Binding-site contacts:
Ligand atom O5 contacts residue ASN114 of chain 2.B at 2.4 Å (h-bond).
Ligand atom C7 contacts residue ASN114 of chain 2.B at 3.3 Å.
Ligand atom O7 contacts residue ASN114 of chain 2.B at 3.5 Å (h-bond).
Ligand atom C5 contacts residue ASN114 of chain 2.B at 3.7 Å.
Ligand atom C1 contacts residue ASN114 of chain 2.B at 1.4 Å.
Ligand atom C3 contacts residue ASN114 of chain 2.B at 3.7 Å.
Ligand atom C2 contacts residue ASN114 of chain 2.B at 2.4 Å.
Ligand atom O5 contacts residue ASP113 of chain 2.B at 4.3 Å.
Ligand atom C4 contacts residue ASN114 of chain 2.B at 4.2 Å.
Ligand atom C8 contacts residue ASN114 of chain 2.B at 4.1 Å.
Ligand atom N2 contacts residue ASN114 of chain 2.B at 2.8 Å (h-bond).

Sequence of chain 2.B:
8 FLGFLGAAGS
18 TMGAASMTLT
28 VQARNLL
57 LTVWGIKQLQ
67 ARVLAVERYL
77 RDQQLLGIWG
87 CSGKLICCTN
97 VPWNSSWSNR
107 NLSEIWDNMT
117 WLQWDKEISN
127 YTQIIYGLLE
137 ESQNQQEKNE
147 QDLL

A small-molecule ligand and the protein it binds are described below.
Small molecule (SMILES): CC(=O)N[C@@H]1[C@@H](O)[C@H](O)[C@@H](CO)O[C@H]1O